Sequence of chain 1.B:
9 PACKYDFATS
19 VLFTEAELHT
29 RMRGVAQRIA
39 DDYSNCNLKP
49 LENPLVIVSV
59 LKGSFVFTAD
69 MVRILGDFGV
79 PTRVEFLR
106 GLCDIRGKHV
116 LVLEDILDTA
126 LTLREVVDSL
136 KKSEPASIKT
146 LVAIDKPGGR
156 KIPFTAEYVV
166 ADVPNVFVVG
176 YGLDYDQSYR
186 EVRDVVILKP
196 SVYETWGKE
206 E

Binding-site contacts:
Ligand atom O15 contacts residue ARG185 of chain 1.B at 2.9 Å (salt-bridge).
Ligand atom O21 contacts residue THR124 of chain 1.B at 3.3 Å (h-bond).
Ligand atom O09 contacts residue LEU59 of chain 1.B at 3.7 Å.
Ligand atom C19 contacts residue ASP123 of chain 1.B at 3.0 Å.
Ligand atom O12 contacts residue ASP179 of chain 1.B at 3.1 Å (salt-bridge).
Ligand atom C27 contacts residue LYS151 of chain 1.B at 3.7 Å.
Ligand atom C26 contacts residue ILE121 of chain 1.B at 3.6 Å (hydrophobic).
Ligand atom O22 contacts residue THR124 of chain 1.B at 3.7 Å.
Ligand atom N01 contacts residue VAL173 of chain 1.B at 2.9 Å (h-bond).
Ligand atom N04 contacts residue PHE172 of chain 1.B at 3.8 Å.
Ligand atom O22 contacts residue THR127 of chain 1.B at 2.6 Å (h-bond).
Ligand atom O28 contacts residue ILE121 of chain 1.B at 3.3 Å.
Ligand atom N01 contacts residue PHE172 of chain 1.B at 3.7 Å.
Ligand atom N01 contacts residue LEU178 of chain 1.B at 3.5 Å.
Ligand atom P20 contacts residue ASP123 of chain 1.B at 3.2 Å.
Ligand atom O23 contacts residue ASP123 of chain 1.B at 2.9 Å (salt-bridge).
Ligand atom O14 contacts residue GLY61 of chain 1.B at 3.4 Å (h-bond).
Ligand atom O28 contacts residue VAL171 of chain 1.B at 3.6 Å (h-bond).
Ligand atom N01 contacts residue ASP179 of chain 1.B at 2.9 Å (salt-bridge).
Ligand atom P20 contacts residue THR124 of chain 1.B at 3.3 Å.
Ligand atom C02 contacts residue VAL173 of chain 1.B at 3.3 Å (hydrophobic).
Ligand atom C19 contacts residue ILE121 of chain 1.B at 3.8 Å (hydrophobic).
Ligand atom C27 contacts residue ILE121 of chain 1.B at 3.4 Å (hydrophobic).
Ligand atom N25 contacts residue LYS151 of chain 1.B at 3.4 Å (salt-bridge).
Ligand atom O21 contacts residue ALA125 of chain 1.B at 2.8 Å (h-bond).
Ligand atom O28 contacts residue VAL173 of chain 1.B at 3.3 Å (h-bond).
Ligand atom O18 contacts residue LEU59 of chain 1.B at 3.7 Å.
Ligand atom C27 contacts residue PHE172 of chain 1.B at 3.7 Å (hydrophobic).
Ligand atom O16 contacts residue LYS60 of chain 1.B at 3.7 Å.
Ligand atom O28 contacts residue PHE172 of chain 1.B at 3.7 Å.
Ligand atom O14 contacts residue LEU59 of chain 1.B at 3.4 Å.
Ligand atom N03 contacts residue PHE172 of chain 1.B at 3.5 Å.
Ligand atom O28 contacts residue LYS151 of chain 1.B at 2.7 Å (salt-bridge).
Ligand atom O14 contacts residue ASP120 of chain 1.B at 3.7 Å.
Ligand atom O21 contacts residue ASP123 of chain 1.B at 3.2 Å (salt-bridge).
Ligand atom C02 contacts residue PHE172 of chain 1.B at 3.5 Å (hydrophobic).
Ligand atom C24 contacts residue ASP123 of chain 1.B at 3.8 Å.
Ligand atom O23 contacts residue THR124 of chain 1.B at 2.3 Å (h-bond).
Ligand atom O15 contacts residue ASP179 of chain 1.B at 2.7 Å (salt-bridge).
Ligand atom N03 contacts residue VAL173 of chain 1.B at 2.8 Å (h-bond).

This protein binds this small molecule.
Small molecule (SMILES): Nc1nc2c(ncn2C[C@@H](COCP(=O)(O)O)OC[C@@H](O)P(=O)(O)O)c(=O)[nH]1